Binding-site contacts:
Ligand atom C2 contacts residue ASN657 of chain 1.A at 2.4 Å.
Ligand atom C8 contacts residue THR681 of chain 1.A at 3.7 Å.
Ligand atom N2 contacts residue ASN657 of chain 1.A at 3.0 Å (h-bond).
Ligand atom C1 contacts residue THR681 of chain 1.A at 4.4 Å.
Ligand atom C5 contacts residue ASN657 of chain 1.A at 3.7 Å.
Ligand atom O5 contacts residue GLU632 of chain 1.A at 3.7 Å.
Ligand atom C7 contacts residue ASN657 of chain 1.A at 3.7 Å.
Ligand atom O6 contacts residue GLU632 of chain 1.A at 3.2 Å (salt-bridge).
Ligand atom O5 contacts residue ASN657 of chain 1.A at 2.4 Å (h-bond).
Ligand atom C7 contacts residue THR681 of chain 1.A at 4.3 Å.
Ligand atom C6 contacts residue GLU632 of chain 1.A at 3.9 Å.
Ligand atom O7 contacts residue ASN657 of chain 1.A at 4.0 Å.
Ligand atom C1 contacts residue ASN657 of chain 1.A at 1.4 Å.
Ligand atom C8 contacts residue ASN705 of chain 1.A at 4.0 Å.
Ligand atom C4 contacts residue ASN657 of chain 1.A at 4.2 Å.
Ligand atom N2 contacts residue THR681 of chain 1.A at 4.1 Å.
Ligand atom C3 contacts residue ASN657 of chain 1.A at 3.7 Å.
Ligand atom C5 contacts residue GLU632 of chain 1.A at 4.4 Å.

A small-molecule ligand and the protein it binds are described below.
Small molecule (SMILES): CC(=O)N[C@@H]1[C@@H](O)[C@H](O)[C@@H](CO)O[C@H]1O

Sequence of chain 1.A:
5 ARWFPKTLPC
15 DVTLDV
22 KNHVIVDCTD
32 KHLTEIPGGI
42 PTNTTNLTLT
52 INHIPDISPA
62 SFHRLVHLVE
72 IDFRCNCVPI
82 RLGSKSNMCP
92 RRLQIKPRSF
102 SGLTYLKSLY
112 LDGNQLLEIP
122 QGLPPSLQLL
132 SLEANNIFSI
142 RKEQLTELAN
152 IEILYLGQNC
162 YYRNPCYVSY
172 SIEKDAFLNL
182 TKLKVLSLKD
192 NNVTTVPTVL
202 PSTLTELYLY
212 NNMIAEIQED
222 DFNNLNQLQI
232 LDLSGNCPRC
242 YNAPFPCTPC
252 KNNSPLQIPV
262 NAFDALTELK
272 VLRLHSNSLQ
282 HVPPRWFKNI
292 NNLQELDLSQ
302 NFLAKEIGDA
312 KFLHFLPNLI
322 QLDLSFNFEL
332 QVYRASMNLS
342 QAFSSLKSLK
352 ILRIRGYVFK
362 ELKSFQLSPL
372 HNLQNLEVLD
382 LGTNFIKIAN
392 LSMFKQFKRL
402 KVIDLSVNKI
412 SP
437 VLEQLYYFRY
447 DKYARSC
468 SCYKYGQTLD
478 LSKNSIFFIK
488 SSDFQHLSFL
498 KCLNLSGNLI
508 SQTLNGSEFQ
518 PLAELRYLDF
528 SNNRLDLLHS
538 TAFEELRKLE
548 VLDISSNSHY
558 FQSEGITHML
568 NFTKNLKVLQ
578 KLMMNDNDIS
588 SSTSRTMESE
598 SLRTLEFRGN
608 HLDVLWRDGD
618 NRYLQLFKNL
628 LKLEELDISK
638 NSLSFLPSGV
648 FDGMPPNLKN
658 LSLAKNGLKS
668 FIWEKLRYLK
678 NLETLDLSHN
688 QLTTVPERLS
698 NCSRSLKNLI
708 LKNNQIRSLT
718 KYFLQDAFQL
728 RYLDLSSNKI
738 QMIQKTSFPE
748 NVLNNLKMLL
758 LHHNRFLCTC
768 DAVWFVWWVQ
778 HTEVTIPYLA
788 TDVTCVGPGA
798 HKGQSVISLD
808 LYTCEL